Binding-site contacts:
Ligand atom O contacts residue ASP1071 of chain 7.B at 2.9 Å (salt-bridge).
Ligand atom CG contacts residue TYR1075 of chain 7.B at 2.6 Å (hydrophobic).
Ligand atom NE contacts residue CYS1079 of chain 7.B at 2.3 Å (h-bond).
Ligand atom CA contacts residue TYR1075 of chain 7.B at 2.5 Å (hydrophobic).
Ligand atom CB contacts residue ASN1074 of chain 7.B at 1.8 Å.
Ligand atom O contacts residue ALA1073 of chain 7.B at 2.7 Å.
Ligand atom C contacts residue ALA1073 of chain 7.B at 2.9 Å (hydrophobic).
Ligand atom OE1 contacts residue ARG165 of chain 7.E at 2.9 Å (salt-bridge).
Ligand atom N contacts residue ASN1074 of chain 7.B at 0.9 Å.
Ligand atom NH1 contacts residue THR1097 of chain 7.B at 2.8 Å.
Ligand atom CB contacts residue TYR1075 of chain 7.B at 2.8 Å (hydrophobic).
Ligand atom CB contacts residue TYR1076 of chain 7.B at 2.9 Å (hydrophobic).
Ligand atom CG contacts residue TYR1076 of chain 7.B at 2.4 Å (hydrophobic).
Ligand atom NH1 contacts residue LEU1080 of chain 7.B at 2.6 Å (h-bond).
Ligand atom CA contacts residue ALA1073 of chain 7.B at 3.0 Å (hydrophobic).
Ligand atom NH1 contacts residue CYS1079 of chain 7.B at 1.7 Å.
Ligand atom CD contacts residue CYS1079 of chain 7.B at 2.6 Å (hydrophobic).
Ligand atom CZ contacts residue TYR1076 of chain 7.B at 2.8 Å (hydrophobic).
Ligand atom CZ contacts residue THR1097 of chain 7.B at 2.9 Å.
Ligand atom N contacts residue GLY105 of chain 7.E at 2.8 Å (h-bond).
Ligand atom C contacts residue ASN1074 of chain 7.B at 1.5 Å.
Ligand atom NE contacts residue TYR1076 of chain 7.B at 2.0 Å.
Ligand atom O contacts residue ASN1074 of chain 7.B at 2.1 Å (h-bond).
Ligand atom CA contacts residue ASN1074 of chain 7.B at 0.6 Å.
Ligand atom O contacts residue VAL127 of chain 7.E at 2.5 Å (h-bond).
Ligand atom CB contacts residue ASN1074 of chain 7.B at 1.7 Å.
Ligand atom CD contacts residue TYR1076 of chain 7.B at 2.3 Å (hydrophobic).
Ligand atom O contacts residue TYR1076 of chain 7.B at 2.3 Å (h-bond).
Ligand atom N contacts residue ASN1074 of chain 7.B at 2.3 Å (h-bond).
Ligand atom CA contacts residue ASN1074 of chain 7.B at 0.2 Å.
Ligand atom CG contacts residue ASN1074 of chain 7.B at 2.7 Å.
Ligand atom NH1 contacts residue TYR1076 of chain 7.B at 1.9 Å (h-bond).
Ligand atom CG contacts residue ASN1074 of chain 7.B at 2.5 Å.
Ligand atom N contacts residue TYR1075 of chain 7.B at 1.5 Å (h-bond).
Ligand atom NH2 contacts residue CYS1079 of chain 7.B at 2.0 Å.
Ligand atom C contacts residue ASN1074 of chain 7.B at 0.8 Å.
Ligand atom O contacts residue ASN1074 of chain 7.B at 1.6 Å (h-bond).
Ligand atom N contacts residue ALA1073 of chain 7.B at 2.0 Å.
Ligand atom N contacts residue ASN1074 of chain 7.B at 1.0 Å.
Ligand atom CZ contacts residue CYS1079 of chain 7.B at 1.6 Å (hydrophobic).

Sequence of chain 7.E:
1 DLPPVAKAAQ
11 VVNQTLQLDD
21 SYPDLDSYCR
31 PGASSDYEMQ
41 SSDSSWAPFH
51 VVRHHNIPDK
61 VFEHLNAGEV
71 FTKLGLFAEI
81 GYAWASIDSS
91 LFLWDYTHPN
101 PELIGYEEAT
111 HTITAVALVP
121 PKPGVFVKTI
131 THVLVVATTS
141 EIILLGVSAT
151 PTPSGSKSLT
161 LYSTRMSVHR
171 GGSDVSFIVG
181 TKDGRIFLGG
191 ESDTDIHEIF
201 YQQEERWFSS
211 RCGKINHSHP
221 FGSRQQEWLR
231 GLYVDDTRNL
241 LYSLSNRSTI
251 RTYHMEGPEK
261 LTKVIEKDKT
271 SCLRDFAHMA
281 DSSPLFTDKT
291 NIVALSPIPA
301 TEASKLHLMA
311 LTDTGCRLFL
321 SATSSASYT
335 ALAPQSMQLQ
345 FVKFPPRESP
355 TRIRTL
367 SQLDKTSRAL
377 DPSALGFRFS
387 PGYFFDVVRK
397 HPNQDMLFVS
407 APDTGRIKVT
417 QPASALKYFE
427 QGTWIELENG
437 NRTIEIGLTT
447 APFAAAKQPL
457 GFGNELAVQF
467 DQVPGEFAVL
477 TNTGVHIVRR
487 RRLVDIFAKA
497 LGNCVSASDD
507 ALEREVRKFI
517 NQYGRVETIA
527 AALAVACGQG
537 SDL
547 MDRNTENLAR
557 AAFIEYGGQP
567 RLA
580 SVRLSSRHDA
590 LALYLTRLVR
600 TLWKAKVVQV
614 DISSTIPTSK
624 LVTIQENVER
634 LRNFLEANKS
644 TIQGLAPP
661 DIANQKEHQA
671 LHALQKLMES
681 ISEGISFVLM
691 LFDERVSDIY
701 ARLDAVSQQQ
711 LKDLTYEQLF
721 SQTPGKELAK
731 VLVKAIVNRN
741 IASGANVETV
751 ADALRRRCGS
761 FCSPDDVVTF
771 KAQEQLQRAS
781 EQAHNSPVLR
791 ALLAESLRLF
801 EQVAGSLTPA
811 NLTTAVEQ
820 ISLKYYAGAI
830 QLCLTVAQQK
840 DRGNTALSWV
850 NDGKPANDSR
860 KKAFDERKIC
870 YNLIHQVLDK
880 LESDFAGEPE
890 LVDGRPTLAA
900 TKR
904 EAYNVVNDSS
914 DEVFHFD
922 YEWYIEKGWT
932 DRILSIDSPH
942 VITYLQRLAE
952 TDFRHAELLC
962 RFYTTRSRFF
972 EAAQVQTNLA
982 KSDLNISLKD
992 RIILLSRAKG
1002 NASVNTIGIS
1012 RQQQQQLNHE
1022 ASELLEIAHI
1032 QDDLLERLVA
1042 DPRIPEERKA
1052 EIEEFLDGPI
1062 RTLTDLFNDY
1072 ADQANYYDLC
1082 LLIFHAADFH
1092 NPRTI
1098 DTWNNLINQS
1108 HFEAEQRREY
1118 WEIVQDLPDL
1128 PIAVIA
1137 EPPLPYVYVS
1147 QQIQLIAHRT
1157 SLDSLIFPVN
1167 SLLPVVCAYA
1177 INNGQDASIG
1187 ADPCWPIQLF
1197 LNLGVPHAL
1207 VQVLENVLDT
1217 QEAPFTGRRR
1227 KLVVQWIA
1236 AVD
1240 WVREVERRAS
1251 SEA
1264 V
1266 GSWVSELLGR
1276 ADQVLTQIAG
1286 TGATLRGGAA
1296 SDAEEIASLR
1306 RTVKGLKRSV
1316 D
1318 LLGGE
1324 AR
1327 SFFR

Sequence of chain 7.B:
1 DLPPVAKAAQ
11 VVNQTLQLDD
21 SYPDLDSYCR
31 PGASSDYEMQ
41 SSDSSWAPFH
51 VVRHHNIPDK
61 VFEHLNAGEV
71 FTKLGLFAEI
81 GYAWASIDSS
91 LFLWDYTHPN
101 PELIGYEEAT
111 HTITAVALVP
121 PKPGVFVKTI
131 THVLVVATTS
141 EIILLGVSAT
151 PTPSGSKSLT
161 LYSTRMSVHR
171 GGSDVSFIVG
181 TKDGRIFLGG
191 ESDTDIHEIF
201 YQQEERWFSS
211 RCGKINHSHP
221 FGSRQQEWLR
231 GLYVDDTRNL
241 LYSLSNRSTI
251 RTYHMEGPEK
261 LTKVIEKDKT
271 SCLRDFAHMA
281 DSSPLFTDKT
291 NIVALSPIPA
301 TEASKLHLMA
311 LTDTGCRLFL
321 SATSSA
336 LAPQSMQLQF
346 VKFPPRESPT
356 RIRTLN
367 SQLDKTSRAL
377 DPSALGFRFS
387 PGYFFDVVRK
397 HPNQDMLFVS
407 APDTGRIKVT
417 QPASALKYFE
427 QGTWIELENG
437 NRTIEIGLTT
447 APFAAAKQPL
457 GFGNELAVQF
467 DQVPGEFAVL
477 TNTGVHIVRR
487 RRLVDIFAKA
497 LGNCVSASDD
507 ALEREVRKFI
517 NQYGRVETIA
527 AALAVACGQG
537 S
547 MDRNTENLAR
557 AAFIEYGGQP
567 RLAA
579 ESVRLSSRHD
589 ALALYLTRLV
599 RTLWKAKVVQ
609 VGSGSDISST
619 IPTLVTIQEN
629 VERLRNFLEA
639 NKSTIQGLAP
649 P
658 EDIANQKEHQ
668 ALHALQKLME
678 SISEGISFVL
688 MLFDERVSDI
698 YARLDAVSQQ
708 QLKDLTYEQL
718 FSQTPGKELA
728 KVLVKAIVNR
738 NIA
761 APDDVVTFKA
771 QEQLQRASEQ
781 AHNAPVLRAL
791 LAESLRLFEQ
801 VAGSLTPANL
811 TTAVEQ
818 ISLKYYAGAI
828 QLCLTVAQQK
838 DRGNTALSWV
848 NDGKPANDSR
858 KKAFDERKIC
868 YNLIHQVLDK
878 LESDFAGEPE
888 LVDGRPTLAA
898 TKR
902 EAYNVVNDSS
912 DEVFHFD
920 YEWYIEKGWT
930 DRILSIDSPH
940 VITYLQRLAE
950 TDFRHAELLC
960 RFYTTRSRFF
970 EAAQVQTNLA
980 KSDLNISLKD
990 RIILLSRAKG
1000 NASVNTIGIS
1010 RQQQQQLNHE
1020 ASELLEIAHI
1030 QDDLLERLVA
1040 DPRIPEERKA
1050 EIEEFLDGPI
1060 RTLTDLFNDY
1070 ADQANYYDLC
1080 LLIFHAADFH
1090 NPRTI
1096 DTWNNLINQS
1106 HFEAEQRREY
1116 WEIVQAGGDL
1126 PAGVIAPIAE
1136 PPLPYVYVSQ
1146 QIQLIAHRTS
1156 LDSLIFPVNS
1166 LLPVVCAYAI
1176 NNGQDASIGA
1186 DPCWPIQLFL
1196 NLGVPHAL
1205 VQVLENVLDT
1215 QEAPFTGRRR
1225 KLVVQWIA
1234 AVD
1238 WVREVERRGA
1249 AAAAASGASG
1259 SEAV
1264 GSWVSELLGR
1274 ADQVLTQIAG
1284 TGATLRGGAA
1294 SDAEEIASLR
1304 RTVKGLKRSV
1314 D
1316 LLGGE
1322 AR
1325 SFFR

The small molecule below binds the protein below.
Small molecule (SMILES): CSCC[C@H](NC(=O)[C@@H]1CCCN1C(=O)[C@H](CC(C)C)NC(=O)[C@H](CC(C)C)NC(=O)[C@H](CCCCN)NC(=O)[C@H](C)NC(=O)[C@H](CCCCN)NC(=O)[C@@H](N)CCCN=C(N)N)C(=O)N[C@@H](CCC(=O)O)C(=O)N[C@@H](CCC(=O)O)C(=O)N[C@@H](C)C(=O)N[C@@H](CC(C)C)C(=O)N[C@@H](CC(C)C)C(=O)N1CCC[C@H]1C=O